Sequence of chain 1.F:
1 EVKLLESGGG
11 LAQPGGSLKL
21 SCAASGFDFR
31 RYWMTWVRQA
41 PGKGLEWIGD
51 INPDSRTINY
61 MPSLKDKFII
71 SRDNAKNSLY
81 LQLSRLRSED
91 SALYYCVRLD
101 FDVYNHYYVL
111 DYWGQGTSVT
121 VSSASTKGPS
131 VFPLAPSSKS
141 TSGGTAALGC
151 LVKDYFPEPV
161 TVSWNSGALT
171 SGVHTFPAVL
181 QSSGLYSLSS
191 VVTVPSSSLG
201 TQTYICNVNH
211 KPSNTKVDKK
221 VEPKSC

This small molecule binds to this protein.
Small molecule (SMILES): Cc1cc2nc(N)n(CCCCC(=O)O)c2cc1C

Sequence of chain 1.E:
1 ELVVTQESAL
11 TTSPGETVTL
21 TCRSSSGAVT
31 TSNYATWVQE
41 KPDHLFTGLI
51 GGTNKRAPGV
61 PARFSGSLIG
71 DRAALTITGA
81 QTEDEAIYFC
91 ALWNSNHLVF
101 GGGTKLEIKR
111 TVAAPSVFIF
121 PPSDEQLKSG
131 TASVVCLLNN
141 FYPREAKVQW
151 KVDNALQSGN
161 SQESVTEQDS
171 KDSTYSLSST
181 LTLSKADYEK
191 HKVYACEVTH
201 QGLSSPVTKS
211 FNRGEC

Binding-site contacts:
Ligand atom C11 contacts residue TYR34 of chain 1.E at 3.3 Å (hydrophobic).
Ligand atom C10 contacts residue TYR108 of chain 1.F at 3.8 Å (hydrophobic).
Ligand atom O18 contacts residue TRP93 of chain 1.E at 4.0 Å.
Ligand atom C5 contacts residue TYR108 of chain 1.F at 3.9 Å (hydrophobic).
Ligand atom C10 contacts residue LEU98 of chain 1.E at 3.4 Å (hydrophobic).
Ligand atom C11 contacts residue LEU98 of chain 1.E at 3.9 Å (hydrophobic).
Ligand atom N12 contacts residue TRP33 of chain 1.F at 3.8 Å.
Ligand atom C14 contacts residue TYR108 of chain 1.F at 3.8 Å (hydrophobic).
Ligand atom C10 contacts residue THR36 of chain 1.E at 3.9 Å.
Ligand atom C9 contacts residue TRP93 of chain 1.E at 3.8 Å (hydrophobic).
Ligand atom C9 contacts residue ASP50 of chain 1.F at 4.0 Å.
Ligand atom C7 contacts residue TRP93 of chain 1.E at 3.8 Å (hydrophobic).
Ligand atom C5 contacts residue LEU99 of chain 1.F at 4.1 Å (hydrophobic).
Ligand atom C16 contacts residue TYR108 of chain 1.F at 3.8 Å (hydrophobic).
Ligand atom C14 contacts residue PHE101 of chain 1.F at 3.5 Å (hydrophobic).
Ligand atom N12 contacts residue ASN59 of chain 1.F at 3.5 Å (h-bond).
Ligand atom C11 contacts residue TYR108 of chain 1.F at 3.4 Å (hydrophobic).
Ligand atom C2 contacts residue TRP93 of chain 1.E at 3.6 Å (hydrophobic).
Ligand atom C13 contacts residue TRP93 of chain 1.E at 3.3 Å (hydrophobic).
Ligand atom C2 contacts residue ASP50 of chain 1.F at 3.8 Å.
Ligand atom C2 contacts residue PHE101 of chain 1.F at 3.9 Å (hydrophobic).
Ligand atom C11 contacts residue THR36 of chain 1.E at 3.9 Å.
Ligand atom C6 contacts residue TYR108 of chain 1.F at 3.6 Å (hydrophobic).
Ligand atom N3 contacts residue ASP50 of chain 1.F at 3.0 Å (salt-bridge).
Ligand atom N12 contacts residue ASP50 of chain 1.F at 3.9 Å.
Ligand atom N3 contacts residue TRP93 of chain 1.E at 3.8 Å.
Ligand atom C10 contacts residue LEU110 of chain 1.F at 3.9 Å (hydrophobic).
Ligand atom N12 contacts residue PHE101 of chain 1.F at 3.6 Å.
Ligand atom N1 contacts residue TRP93 of chain 1.E at 3.6 Å.
Ligand atom O19 contacts residue TYR34 of chain 1.E at 3.5 Å (h-bond).
Ligand atom C9 contacts residue LEU99 of chain 1.F at 3.8 Å (hydrophobic).
Ligand atom N3 contacts residue LEU99 of chain 1.F at 3.5 Å.
Ligand atom N12 contacts residue TRP93 of chain 1.E at 3.7 Å.
Ligand atom C8 contacts residue TRP93 of chain 1.E at 3.5 Å (hydrophobic).
Ligand atom C15 contacts residue TYR34 of chain 1.E at 4.0 Å (hydrophobic).
Ligand atom C7 contacts residue TYR108 of chain 1.F at 3.6 Å (hydrophobic).
Ligand atom C4 contacts residue LEU99 of chain 1.F at 3.8 Å (hydrophobic).
Ligand atom C5 contacts residue LEU98 of chain 1.E at 3.6 Å (hydrophobic).
Ligand atom C6 contacts residue LEU98 of chain 1.E at 3.8 Å (hydrophobic).
Ligand atom C15 contacts residue TYR108 of chain 1.F at 3.4 Å (hydrophobic).